Sequence of chain 1.B:
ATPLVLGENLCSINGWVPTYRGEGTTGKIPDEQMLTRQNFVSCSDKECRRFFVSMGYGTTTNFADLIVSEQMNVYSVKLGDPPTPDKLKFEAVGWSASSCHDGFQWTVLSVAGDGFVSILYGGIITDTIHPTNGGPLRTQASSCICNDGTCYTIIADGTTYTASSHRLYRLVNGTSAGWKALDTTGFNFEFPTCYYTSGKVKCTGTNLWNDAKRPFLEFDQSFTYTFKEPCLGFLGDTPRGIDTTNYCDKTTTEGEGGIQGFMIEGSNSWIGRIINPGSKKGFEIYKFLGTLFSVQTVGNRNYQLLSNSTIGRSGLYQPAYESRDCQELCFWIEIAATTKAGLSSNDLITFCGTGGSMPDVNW

Binding-site contacts:
Ligand atom O6 contacts residue PHE114 of chain 1.B at 3.5 Å.
Ligand atom C7 contacts residue VAL182 of chain 1.B at 4.3 Å (hydrophobic).
Ligand atom C6 contacts residue PHE114 of chain 1.B at 4.5 Å (hydrophobic).
Ligand atom C2 contacts residue ASN183 of chain 1.B at 2.3 Å.
Ligand atom N2 contacts residue ASN183 of chain 1.B at 2.8 Å (h-bond).
Ligand atom C8 contacts residue ASN183 of chain 1.B at 4.4 Å.
Ligand atom N2 contacts residue VAL182 of chain 1.B at 4.4 Å.
Ligand atom O5 contacts residue ASN183 of chain 1.B at 2.4 Å (h-bond).
Ligand atom C4 contacts residue ASN183 of chain 1.B at 4.1 Å.
Ligand atom O7 contacts residue ASN183 of chain 1.B at 3.1 Å (h-bond).
Ligand atom C3 contacts residue ASN183 of chain 1.B at 3.7 Å.
Ligand atom C7 contacts residue ASN183 of chain 1.B at 3.2 Å.
Ligand atom C1 contacts residue ASN183 of chain 1.B at 1.5 Å.
Ligand atom C5 contacts residue ASN183 of chain 1.B at 3.7 Å.
Ligand atom C8 contacts residue VAL182 of chain 1.B at 3.7 Å (hydrophobic).

This protein binds this small molecule.
Small molecule (SMILES): CC(=O)N[C@@H]1[C@@H](O)[C@H](O)[C@@H](CO)O[C@H]1O